Binding-site contacts:
Ligand atom N contacts residue TYR99 of chain 1.D at 3.0 Å (h-bond).
Ligand atom CA contacts residue TYR99 of chain 1.D at 3.3 Å (hydrophobic).
Ligand atom CD2 contacts residue TYR99 of chain 1.D at 3.5 Å (hydrophobic).
Ligand atom OH contacts residue HIS114 of chain 1.D at 3.6 Å (h-bond).
Ligand atom ND2 contacts residue VAL152 of chain 1.D at 3.5 Å.
Ligand atom CA contacts residue TYR171 of chain 1.D at 3.5 Å (hydrophobic).
Ligand atom C contacts residue ASP77 of chain 1.D at 3.6 Å.
Ligand atom O contacts residue LYS66 of chain 1.D at 2.8 Å (salt-bridge).
Ligand atom N contacts residue TYR7 of chain 1.D at 3.0 Å (h-bond).
Ligand atom CG contacts residue GLU63 of chain 1.D at 3.4 Å.
Ligand atom O contacts residue HIS70 of chain 1.D at 2.9 Å (h-bond).
Ligand atom O contacts residue TYR84 of chain 1.D at 3.6 Å (h-bond).
Ligand atom CB contacts residue GLN155 of chain 1.D at 3.5 Å.
Ligand atom OH contacts residue ARG97 of chain 1.D at 3.1 Å (salt-bridge).
Ligand atom O contacts residue HIS70 of chain 1.D at 3.2 Å.
Ligand atom CG contacts residue ARG97 of chain 1.D at 3.5 Å.
Ligand atom CD1 contacts residue GLU63 of chain 1.D at 3.3 Å.
Ligand atom N contacts residue TYR7 of chain 1.D at 3.4 Å (h-bond).
Ligand atom CA contacts residue ASP77 of chain 1.D at 3.4 Å.
Ligand atom O contacts residue TYR159 of chain 1.D at 2.7 Å (h-bond).
Ligand atom OD1 contacts residue ARG97 of chain 1.D at 2.5 Å (salt-bridge).
Ligand atom CE1 contacts residue HIS70 of chain 1.D at 3.3 Å.
Ligand atom CA contacts residue TYR7 of chain 1.D at 3.4 Å (hydrophobic).
Ligand atom CG1 contacts residue TYR116 of chain 1.D at 3.5 Å (hydrophobic).
Ligand atom O contacts residue TRP147 of chain 1.D at 2.9 Å (h-bond).
Ligand atom C contacts residue TYR84 of chain 1.D at 3.5 Å (hydrophobic).
Ligand atom O contacts residue THR80 of chain 1.D at 3.4 Å.
Ligand atom OXT contacts residue THR143 of chain 1.D at 2.7 Å (h-bond).
Ligand atom CG contacts residue LYS66 of chain 1.D at 3.6 Å.
Ligand atom CG1 contacts residue ASP77 of chain 1.D at 3.5 Å.
Ligand atom N contacts residue ASP77 of chain 1.D at 2.8 Å (salt-bridge).
Ligand atom CG2 contacts residue THR143 of chain 1.D at 3.4 Å.
Ligand atom OXT contacts residue TYR84 of chain 1.D at 2.6 Å (h-bond).
Ligand atom CB contacts residue ASP77 of chain 1.D at 3.6 Å.
Ligand atom CB contacts residue TRP167 of chain 1.D at 3.5 Å (hydrophobic).
Ligand atom N contacts residue TYR171 of chain 1.D at 2.6 Å (h-bond).
Ligand atom CG2 contacts residue TYR123 of chain 1.D at 3.6 Å (hydrophobic).
Ligand atom CE2 contacts residue TYR99 of chain 1.D at 3.5 Å (hydrophobic).
Ligand atom N contacts residue GLU63 of chain 1.D at 3.0 Å (salt-bridge).
Ligand atom C contacts residue TYR7 of chain 1.D at 3.4 Å (hydrophobic).

Sequence of chain 1.D:
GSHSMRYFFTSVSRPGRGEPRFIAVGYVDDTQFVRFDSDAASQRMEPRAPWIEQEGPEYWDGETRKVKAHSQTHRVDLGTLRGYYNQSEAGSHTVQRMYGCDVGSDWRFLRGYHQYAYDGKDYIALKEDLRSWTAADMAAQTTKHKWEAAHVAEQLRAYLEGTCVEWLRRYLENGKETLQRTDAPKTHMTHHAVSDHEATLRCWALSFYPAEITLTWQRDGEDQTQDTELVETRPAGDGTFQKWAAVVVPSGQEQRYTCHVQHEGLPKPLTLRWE

A small-molecule ligand and the protein it binds are described below.
Small molecule (SMILES): CC[C@H](C)[C@H](NC(=O)[C@H](Cc1ccc(O)cc1)NC(=O)[C@H](CC(N)=O)NC(=O)[C@@H](NC(=O)[C@H](Cc1ccccc1)NC(=O)CNC(=O)[C@H](Cc1ccc(O)cc1)NC(=O)CNC(=O)[C@@H](N)CC(C)C)C(C)C)C(=O)O